Sequence of chain 1.B:
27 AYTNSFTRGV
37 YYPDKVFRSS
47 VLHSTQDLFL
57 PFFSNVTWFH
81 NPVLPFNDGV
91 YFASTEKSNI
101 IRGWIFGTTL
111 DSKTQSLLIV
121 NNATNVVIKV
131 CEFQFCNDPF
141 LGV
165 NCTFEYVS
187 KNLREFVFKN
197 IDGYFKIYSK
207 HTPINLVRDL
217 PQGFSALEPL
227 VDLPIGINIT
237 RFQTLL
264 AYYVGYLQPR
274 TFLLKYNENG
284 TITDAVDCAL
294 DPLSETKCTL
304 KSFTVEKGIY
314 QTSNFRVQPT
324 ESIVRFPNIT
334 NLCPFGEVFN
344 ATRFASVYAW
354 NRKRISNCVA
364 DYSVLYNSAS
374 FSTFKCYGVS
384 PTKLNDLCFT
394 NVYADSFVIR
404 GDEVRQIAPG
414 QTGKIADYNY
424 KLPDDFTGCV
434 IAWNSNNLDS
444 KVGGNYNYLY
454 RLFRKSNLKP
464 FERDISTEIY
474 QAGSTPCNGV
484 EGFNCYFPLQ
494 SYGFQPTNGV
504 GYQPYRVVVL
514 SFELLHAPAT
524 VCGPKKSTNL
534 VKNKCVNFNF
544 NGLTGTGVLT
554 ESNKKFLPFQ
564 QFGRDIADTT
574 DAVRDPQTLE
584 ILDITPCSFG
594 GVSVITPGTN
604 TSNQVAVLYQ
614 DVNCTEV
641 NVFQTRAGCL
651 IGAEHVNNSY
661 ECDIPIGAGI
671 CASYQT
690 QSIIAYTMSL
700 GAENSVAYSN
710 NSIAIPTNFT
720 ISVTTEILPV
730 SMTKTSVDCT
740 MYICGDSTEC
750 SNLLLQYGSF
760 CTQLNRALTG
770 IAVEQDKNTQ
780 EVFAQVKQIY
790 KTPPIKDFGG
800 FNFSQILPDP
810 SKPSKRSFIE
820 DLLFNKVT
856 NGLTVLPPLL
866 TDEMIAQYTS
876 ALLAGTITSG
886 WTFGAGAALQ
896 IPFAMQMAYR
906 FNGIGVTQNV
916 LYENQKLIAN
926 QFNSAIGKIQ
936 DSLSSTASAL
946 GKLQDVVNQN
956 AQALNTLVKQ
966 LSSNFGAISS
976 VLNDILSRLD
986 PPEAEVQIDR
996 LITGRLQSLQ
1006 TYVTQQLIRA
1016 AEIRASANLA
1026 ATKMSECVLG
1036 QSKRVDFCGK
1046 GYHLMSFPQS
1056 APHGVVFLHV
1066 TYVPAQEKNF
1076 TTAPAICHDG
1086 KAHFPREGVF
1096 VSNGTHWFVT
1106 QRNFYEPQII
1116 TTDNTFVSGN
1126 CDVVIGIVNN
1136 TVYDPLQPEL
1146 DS

Binding-site contacts:
Ligand atom C2 contacts residue ASN122 of chain 1.B at 4.0 Å.
Ligand atom C8 contacts residue ASN122 of chain 1.B at 3.6 Å.
Ligand atom N2 contacts residue ASN122 of chain 1.B at 4.4 Å.
Ligand atom C5 contacts residue VAL127 of chain 1.B at 4.2 Å (hydrophobic).
Ligand atom O7 contacts residue THR124 of chain 1.B at 3.3 Å.
Ligand atom N2 contacts residue THR124 of chain 1.B at 4.2 Å.
Ligand atom O5 contacts residue ASN122 of chain 1.B at 4.3 Å.
Ligand atom C1 contacts residue ASN122 of chain 1.B at 3.9 Å.
Ligand atom O5 contacts residue VAL127 of chain 1.B at 4.0 Å.
Ligand atom C7 contacts residue ASN122 of chain 1.B at 4.2 Å.
Ligand atom O6 contacts residue VAL127 of chain 1.B at 3.4 Å.
Ligand atom C6 contacts residue VAL127 of chain 1.B at 4.2 Å (hydrophobic).
Ligand atom C8 contacts residue THR124 of chain 1.B at 4.5 Å.
Ligand atom C1 contacts residue ASN125 of chain 1.B at 4.4 Å.
Ligand atom C7 contacts residue THR124 of chain 1.B at 3.7 Å.

A protein and the small-molecule ligand that binds it are described below.
Small molecule (SMILES): CC(=O)N[C@@H]1[C@@H](O)[C@H](O)[C@@H](CO)O[C@H]1O